The protein below binds the small molecule below.
Small molecule (SMILES): CC(=O)N[C@@H]1[C@@H](O)[C@H](O)[C@@H](CO)O[C@H]1O

Sequence of chain 1.A:
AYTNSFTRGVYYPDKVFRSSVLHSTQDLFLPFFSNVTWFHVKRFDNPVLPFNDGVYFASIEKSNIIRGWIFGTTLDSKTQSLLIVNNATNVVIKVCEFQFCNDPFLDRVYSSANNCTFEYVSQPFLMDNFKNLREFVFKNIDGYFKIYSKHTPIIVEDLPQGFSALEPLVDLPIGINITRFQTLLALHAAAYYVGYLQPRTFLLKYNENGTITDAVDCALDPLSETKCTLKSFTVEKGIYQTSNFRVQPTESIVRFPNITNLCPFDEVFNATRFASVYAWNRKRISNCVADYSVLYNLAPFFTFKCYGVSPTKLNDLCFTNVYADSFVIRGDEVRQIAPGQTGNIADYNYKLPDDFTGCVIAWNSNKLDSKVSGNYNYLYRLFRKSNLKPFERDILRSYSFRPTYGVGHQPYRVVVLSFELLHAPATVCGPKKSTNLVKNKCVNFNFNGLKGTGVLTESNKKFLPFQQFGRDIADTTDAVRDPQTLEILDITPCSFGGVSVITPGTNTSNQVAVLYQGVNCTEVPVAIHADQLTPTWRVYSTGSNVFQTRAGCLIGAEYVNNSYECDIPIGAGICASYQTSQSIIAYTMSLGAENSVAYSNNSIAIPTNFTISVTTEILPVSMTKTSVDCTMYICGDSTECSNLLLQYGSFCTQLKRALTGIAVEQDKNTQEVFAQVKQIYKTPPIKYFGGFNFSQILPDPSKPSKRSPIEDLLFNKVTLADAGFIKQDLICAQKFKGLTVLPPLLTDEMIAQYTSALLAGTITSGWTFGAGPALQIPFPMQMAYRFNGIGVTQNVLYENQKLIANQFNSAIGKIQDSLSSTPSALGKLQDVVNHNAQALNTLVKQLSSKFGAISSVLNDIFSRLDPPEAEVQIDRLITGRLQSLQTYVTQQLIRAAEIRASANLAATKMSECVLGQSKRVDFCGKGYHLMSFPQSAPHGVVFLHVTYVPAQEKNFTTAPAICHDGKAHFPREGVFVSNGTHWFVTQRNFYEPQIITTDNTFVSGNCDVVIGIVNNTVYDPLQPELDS

Binding-site contacts:
Ligand atom O7 contacts residue ASN798 of chain 1.A at 4.3 Å.
Ligand atom C6 contacts residue GLN801 of chain 1.A at 3.2 Å.
Ligand atom C5 contacts residue ASN798 of chain 1.A at 3.6 Å.
Ligand atom C4 contacts residue ASN798 of chain 1.A at 4.2 Å.
Ligand atom C5 contacts residue SER800 of chain 1.A at 3.3 Å.
Ligand atom C6 contacts residue SER800 of chain 1.A at 3.9 Å.
Ligand atom C2 contacts residue ASN798 of chain 1.A at 2.4 Å.
Ligand atom C3 contacts residue ASN798 of chain 1.A at 3.8 Å.
Ligand atom O6 contacts residue GLN801 of chain 1.A at 4.1 Å.
Ligand atom C7 contacts residue ASN798 of chain 1.A at 3.8 Å.
Ligand atom C1 contacts residue SER800 of chain 1.A at 3.4 Å.
Ligand atom O5 contacts residue ASN798 of chain 1.A at 2.3 Å (h-bond).
Ligand atom C5 contacts residue GLN801 of chain 1.A at 4.1 Å.
Ligand atom O5 contacts residue SER800 of chain 1.A at 3.3 Å (h-bond).
Ligand atom C1 contacts residue ASN798 of chain 1.A at 1.4 Å.
Ligand atom N2 contacts residue ASN798 of chain 1.A at 2.9 Å (h-bond).